A protein and the small-molecule ligand that binds it are described below.
Small molecule (SMILES): NC[C@H]1O[C@H](O[C@H]2[C@H](O)[C@@H](O[C@H]3O[C@H](CO)[C@@H](O)[C@H](N)[C@H]3O)[C@H](N)C[C@@H]2N)[C@H](O)[C@@H](O)[C@@H]1O

Sequence of chain 1.C:
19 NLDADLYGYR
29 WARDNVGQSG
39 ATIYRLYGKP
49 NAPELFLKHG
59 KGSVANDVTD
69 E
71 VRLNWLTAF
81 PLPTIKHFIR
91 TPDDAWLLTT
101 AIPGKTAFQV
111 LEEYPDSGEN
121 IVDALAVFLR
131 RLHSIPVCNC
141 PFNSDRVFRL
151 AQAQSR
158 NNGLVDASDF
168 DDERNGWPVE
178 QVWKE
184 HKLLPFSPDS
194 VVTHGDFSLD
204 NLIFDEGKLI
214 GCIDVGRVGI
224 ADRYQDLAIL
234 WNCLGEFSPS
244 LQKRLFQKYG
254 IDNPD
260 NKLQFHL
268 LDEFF

Sequence of chain 1.D:
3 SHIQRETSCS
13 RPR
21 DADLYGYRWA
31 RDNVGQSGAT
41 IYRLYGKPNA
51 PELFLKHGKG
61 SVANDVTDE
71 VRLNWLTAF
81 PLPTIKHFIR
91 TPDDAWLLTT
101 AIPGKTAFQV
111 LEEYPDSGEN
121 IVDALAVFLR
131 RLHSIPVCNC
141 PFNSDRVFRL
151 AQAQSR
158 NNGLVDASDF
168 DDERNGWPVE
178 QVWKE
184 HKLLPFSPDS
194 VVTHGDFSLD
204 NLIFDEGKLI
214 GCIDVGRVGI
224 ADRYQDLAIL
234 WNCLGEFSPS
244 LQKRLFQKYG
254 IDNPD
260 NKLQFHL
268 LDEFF

Binding-site contacts:
Ligand atom O8 contacts residue ARG220 of chain 1.C at 3.4 Å (salt-bridge).
Ligand atom C7 contacts residue ASP168 of chain 1.C at 3.8 Å.
Ligand atom C18 contacts residue SER3 of chain 1.D at 3.7 Å.
Ligand atom O8 contacts residue PHE272 of chain 1.C at 3.5 Å (h-bond).
Ligand atom O8 contacts residue GLN36 of chain 1.C at 2.8 Å (h-bond).
Ligand atom C12 contacts residue GLU270 of chain 1.C at 3.5 Å.
Ligand atom O12 contacts residue SER3 of chain 1.D at 3.1 Å.
Ligand atom O7 contacts residue ASP199 of chain 1.C at 2.5 Å (salt-bridge).
Ligand atom N2 contacts residue PHE272 of chain 1.C at 2.9 Å (h-bond).
Ligand atom O14 contacts residue ASN235 of chain 1.C at 3.2 Å (h-bond).
Ligand atom C4 contacts residue GLN36 of chain 1.C at 3.7 Å.
Ligand atom N3 contacts residue GLU270 of chain 1.C at 2.6 Å (salt-bridge).
Ligand atom C12 contacts residue ASP269 of chain 1.C at 3.6 Å.
Ligand atom N2 contacts residue ASP269 of chain 1.C at 2.8 Å (salt-bridge).
Ligand atom C14 contacts residue ASP168 of chain 1.C at 3.6 Å.
Ligand atom O14 contacts residue CYS236 of chain 1.C at 3.5 Å.
Ligand atom O11 contacts residue ASP168 of chain 1.C at 3.4 Å (salt-bridge).
Ligand atom N1 contacts residue PHE272 of chain 1.C at 2.9 Å (h-bond).
Ligand atom O13 contacts residue PHE167 of chain 1.C at 3.7 Å.
Ligand atom O15 contacts residue HIS4 of chain 1.D at 3.7 Å.
Ligand atom O13 contacts residue ASP168 of chain 1.C at 2.9 Å (salt-bridge).
Ligand atom C7 contacts residue ASP166 of chain 1.C at 3.7 Å.
Ligand atom C18 contacts residue HIS4 of chain 1.D at 3.3 Å.
Ligand atom N3 contacts residue PHE167 of chain 1.C at 3.7 Å.
Ligand atom O7 contacts residue GLN36 of chain 1.C at 3.6 Å (h-bond).
Ligand atom N3 contacts residue ASP168 of chain 1.C at 3.0 Å (salt-bridge).
Ligand atom C9 contacts residue ASP166 of chain 1.C at 3.8 Å.
Ligand atom C15 contacts residue ASN235 of chain 1.C at 3.7 Å.
Ligand atom C8 contacts residue ASP166 of chain 1.C at 3.6 Å.
Ligand atom C6 contacts residue PHE272 of chain 1.C at 3.1 Å (hydrophobic).
Ligand atom N3 contacts residue ASP166 of chain 1.C at 2.9 Å (salt-bridge).
Ligand atom C3 contacts residue ASP199 of chain 1.C at 3.4 Å.
Ligand atom C15 contacts residue ASP168 of chain 1.C at 3.4 Å.
Ligand atom C5 contacts residue PHE272 of chain 1.C at 3.5 Å (hydrophobic).
Ligand atom N4 contacts residue ASN235 of chain 1.C at 3.8 Å.
Ligand atom C10 contacts residue ASP166 of chain 1.C at 3.5 Å.
Ligand atom O15 contacts residue SER3 of chain 1.D at 3.8 Å.
Ligand atom C11 contacts residue ASP269 of chain 1.C at 3.2 Å.
Ligand atom C7 contacts residue GLU270 of chain 1.C at 3.6 Å.
Ligand atom N4 contacts residue ASP168 of chain 1.C at 3.6 Å.